A small-molecule ligand and the protein it binds are described below.
Small molecule (SMILES): CC(=O)N[C@H]1[C@H](O[C@H]2[C@H](O)[C@@H](NC(C)=O)CO[C@@H]2CO)O[C@H](CO)[C@@H](O[C@@H]2O[C@H](CO[C@H]3O[C@H](CO)[C@@H](O)[C@H](O)[C@@H]3O)[C@@H](O)[C@H](O[C@H]3O[C@H](CO)[C@@H](O)[C@H](O)[C@@H]3O)[C@@H]2O)[C@@H]1O

Sequence of chain 1.E:
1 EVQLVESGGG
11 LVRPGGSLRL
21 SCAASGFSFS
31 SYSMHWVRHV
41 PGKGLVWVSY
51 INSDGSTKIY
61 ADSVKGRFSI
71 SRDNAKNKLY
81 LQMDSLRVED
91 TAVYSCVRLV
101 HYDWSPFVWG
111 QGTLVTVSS

Sequence of chain 1.F:
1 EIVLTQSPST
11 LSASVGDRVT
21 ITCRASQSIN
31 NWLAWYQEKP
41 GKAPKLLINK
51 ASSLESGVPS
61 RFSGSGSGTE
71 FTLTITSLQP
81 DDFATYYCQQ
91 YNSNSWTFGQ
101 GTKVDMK

Sequence of chain 1.A:
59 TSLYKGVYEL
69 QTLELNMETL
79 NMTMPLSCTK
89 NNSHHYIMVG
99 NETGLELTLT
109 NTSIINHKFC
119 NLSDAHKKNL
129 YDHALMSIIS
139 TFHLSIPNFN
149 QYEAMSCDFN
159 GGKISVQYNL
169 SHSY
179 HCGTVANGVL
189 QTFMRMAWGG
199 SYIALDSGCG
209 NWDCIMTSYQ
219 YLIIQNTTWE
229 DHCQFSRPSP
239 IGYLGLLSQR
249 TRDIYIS

Binding-site contacts:
Ligand atom O7 contacts residue ASN109 of chain 1.A at 3.4 Å (h-bond).
Ligand atom C5 contacts residue TRP104 of chain 1.E at 4.1 Å (hydrophobic).
Ligand atom C7 contacts residue ASN109 of chain 1.A at 3.3 Å.
Ligand atom O5 contacts residue ASN109 of chain 1.A at 2.5 Å (h-bond).
Ligand atom C2 contacts residue ASN109 of chain 1.A at 2.6 Å.
Ligand atom C4 contacts residue ASN109 of chain 1.A at 4.4 Å.
Ligand atom O7 contacts residue TYR172 of chain 1.A at 3.5 Å (h-bond).
Ligand atom C2 contacts residue SER216 of chain 1.A at 3.6 Å.
Ligand atom O5 contacts residue TRP104 of chain 1.E at 3.8 Å.
Ligand atom N2 contacts residue SER216 of chain 1.A at 2.9 Å (h-bond).
Ligand atom C8 contacts residue TYR217 of chain 1.A at 3.2 Å (hydrophobic).
Ligand atom C1 contacts residue SER216 of chain 1.A at 3.7 Å.
Ligand atom C1 contacts residue TRP104 of chain 1.E at 3.7 Å (hydrophobic).
Ligand atom C1 contacts residue ASN109 of chain 1.A at 1.5 Å.
Ligand atom C7 contacts residue TYR172 of chain 1.A at 3.9 Å (hydrophobic).
Ligand atom C8 contacts residue ASN109 of chain 1.A at 3.7 Å.
Ligand atom C5 contacts residue ASN109 of chain 1.A at 3.8 Å.
Ligand atom C3 contacts residue ASN109 of chain 1.A at 3.9 Å.
Ligand atom C8 contacts residue SER216 of chain 1.A at 4.0 Å.
Ligand atom C6 contacts residue SER60 of chain 1.F at 4.4 Å.
Ligand atom C8 contacts residue TYR172 of chain 1.A at 3.2 Å (hydrophobic).
Ligand atom C7 contacts residue SER216 of chain 1.A at 3.9 Å.
Ligand atom O3 contacts residue SER216 of chain 1.A at 4.3 Å.
Ligand atom N2 contacts residue ASN109 of chain 1.A at 3.0 Å (h-bond).
Ligand atom O6 contacts residue TRP104 of chain 1.E at 3.8 Å.
Ligand atom C3 contacts residue SER216 of chain 1.A at 3.6 Å.